This small molecule binds to this protein.
Small molecule (SMILES): N[C@@]1(C(=O)O)C[C@@H](Sc2nc[nH]n2)[C@H]2[C@H](C(=O)O)[C@H]21

Sequence of chain 1.A:
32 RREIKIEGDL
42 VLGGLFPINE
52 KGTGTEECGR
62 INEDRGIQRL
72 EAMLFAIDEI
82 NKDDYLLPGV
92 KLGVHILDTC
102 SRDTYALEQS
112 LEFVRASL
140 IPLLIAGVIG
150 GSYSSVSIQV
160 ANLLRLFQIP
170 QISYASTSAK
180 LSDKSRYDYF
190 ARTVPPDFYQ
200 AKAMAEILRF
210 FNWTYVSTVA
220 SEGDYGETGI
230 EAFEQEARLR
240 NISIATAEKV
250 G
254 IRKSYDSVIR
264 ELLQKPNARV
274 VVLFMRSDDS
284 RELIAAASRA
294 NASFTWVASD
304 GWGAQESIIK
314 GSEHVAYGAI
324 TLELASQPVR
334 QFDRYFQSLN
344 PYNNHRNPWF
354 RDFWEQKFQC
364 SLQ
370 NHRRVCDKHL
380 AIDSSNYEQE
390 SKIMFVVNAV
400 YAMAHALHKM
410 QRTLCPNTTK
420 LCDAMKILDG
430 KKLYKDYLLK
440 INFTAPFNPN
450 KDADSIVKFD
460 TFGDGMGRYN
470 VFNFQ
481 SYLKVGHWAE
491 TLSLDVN

Binding-site contacts:
Ligand atom O15 contacts residue ALA174 of chain 1.A at 4.0 Å.
Ligand atom O17 contacts residue ARG70 of chain 1.A at 2.8 Å (salt-bridge).
Ligand atom C7 contacts residue TYR152 of chain 1.A at 3.6 Å (hydrophobic).
Ligand atom C4 contacts residue TYR152 of chain 1.A at 4.2 Å (hydrophobic).
Ligand atom O18 contacts residue SER153 of chain 1.A at 2.9 Å (h-bond).
Ligand atom C9 contacts residue TYR152 of chain 1.A at 3.6 Å (hydrophobic).
Ligand atom C8 contacts residue SER151 of chain 1.A at 3.9 Å.
Ligand atom O15 contacts residue ARG70 of chain 1.A at 2.8 Å (salt-bridge).
Ligand atom O17 contacts residue ALA174 of chain 1.A at 3.9 Å.
Ligand atom C4 contacts residue SER153 of chain 1.A at 3.2 Å.
Ligand atom N14 contacts residue ALA174 of chain 1.A at 3.5 Å (h-bond).
Ligand atom O16 contacts residue SER175 of chain 1.A at 3.2 Å.
Ligand atom C4 contacts residue SER151 of chain 1.A at 4.0 Å.
Ligand atom O16 contacts residue THR176 of chain 1.A at 2.7 Å (h-bond).
Ligand atom C4 contacts residue THR176 of chain 1.A at 3.8 Å.
Ligand atom C8 contacts residue ALA174 of chain 1.A at 3.6 Å (hydrophobic).
Ligand atom C10 contacts residue THR176 of chain 1.A at 3.9 Å.
Ligand atom C3 contacts residue ARG66 of chain 1.A at 3.6 Å.
Ligand atom C3 contacts residue ALA174 of chain 1.A at 3.9 Å (hydrophobic).
Ligand atom O16 contacts residue SER153 of chain 1.A at 2.7 Å (h-bond).
Ligand atom C6 contacts residue ARG66 of chain 1.A at 4.1 Å.
Ligand atom C3 contacts residue LYS391 of chain 1.A at 4.3 Å.
Ligand atom S19 contacts residue ARG66 of chain 1.A at 3.2 Å (salt-bridge).
Ligand atom O16 contacts residue SER177 of chain 1.A at 4.1 Å.
Ligand atom O15 contacts residue LYS391 of chain 1.A at 3.2 Å.
Ligand atom C7 contacts residue ARG66 of chain 1.A at 4.3 Å.
Ligand atom C4 contacts residue SER175 of chain 1.A at 4.0 Å.
Ligand atom C4 contacts residue ALA174 of chain 1.A at 3.8 Å (hydrophobic).
Ligand atom C2 contacts residue ARG66 of chain 1.A at 4.4 Å.
Ligand atom N14 contacts residue THR176 of chain 1.A at 3.0 Å (h-bond).
Ligand atom O15 contacts residue ARG66 of chain 1.A at 4.0 Å.
Ligand atom O17 contacts residue ARG66 of chain 1.A at 3.4 Å (salt-bridge).
Ligand atom O16 contacts residue SER151 of chain 1.A at 4.2 Å.
Ligand atom C10 contacts residue ALA174 of chain 1.A at 3.7 Å (hydrophobic).
Ligand atom O18 contacts residue SER151 of chain 1.A at 3.9 Å.
Ligand atom O16 contacts residue ALA174 of chain 1.A at 3.2 Å (h-bond).
Ligand atom C3 contacts residue ARG70 of chain 1.A at 3.4 Å.
Ligand atom O18 contacts residue TYR152 of chain 1.A at 3.2 Å.
Ligand atom N11 contacts residue ARG279 of chain 1.A at 4.3 Å.
Ligand atom O17 contacts residue SER151 of chain 1.A at 3.9 Å.